Sequence of chain 1.N:
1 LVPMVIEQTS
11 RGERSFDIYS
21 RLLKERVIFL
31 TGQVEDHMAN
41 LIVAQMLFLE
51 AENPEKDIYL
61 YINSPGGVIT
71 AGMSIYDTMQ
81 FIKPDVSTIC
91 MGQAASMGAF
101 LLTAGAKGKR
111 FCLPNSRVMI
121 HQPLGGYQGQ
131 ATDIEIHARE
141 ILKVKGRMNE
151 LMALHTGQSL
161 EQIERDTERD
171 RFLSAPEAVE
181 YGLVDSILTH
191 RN

Binding-site contacts:
Ligand atom CD1 contacts residue PHE81 of chain 1.M at 3.4 Å (hydrophobic).
Ligand atom CZ contacts residue LEU113 of chain 1.N at 4.0 Å (hydrophobic).
Ligand atom CD2 contacts residue TYR61 of chain 1.N at 3.6 Å (hydrophobic).
Ligand atom C contacts residue ARG191 of chain 1.N at 4.0 Å.
Ligand atom O contacts residue LEU47 of chain 1.M at 3.6 Å (h-bond).
Ligand atom CA contacts residue ALA51 of chain 1.M at 3.8 Å (hydrophobic).
Ligand atom CE2 contacts residue LEU47 of chain 1.M at 3.9 Å (hydrophobic).
Ligand atom CD1 contacts residue GLU25 of chain 1.N at 3.6 Å.
Ligand atom CG1 contacts residue ALA51 of chain 1.M at 3.6 Å (hydrophobic).
Ligand atom C contacts residue TYR61 of chain 1.N at 3.3 Å (hydrophobic).
Ligand atom CA contacts residue TYR61 of chain 1.N at 3.0 Å (hydrophobic).
Ligand atom O contacts residue PRO54 of chain 1.M at 4.0 Å.
Ligand atom CG1 contacts residue ALA51 of chain 1.M at 3.7 Å (hydrophobic).
Ligand atom O contacts residue PHE81 of chain 1.M at 3.7 Å.
Ligand atom O contacts residue ALA51 of chain 1.M at 3.7 Å.
Ligand atom CA contacts residue TYR61 of chain 1.N at 3.8 Å (hydrophobic).
Ligand atom C contacts residue ARG191 of chain 1.N at 4.0 Å.
Ligand atom CA contacts residue TYR59 of chain 1.N at 4.0 Å (hydrophobic).
Ligand atom O contacts residue ARG191 of chain 1.N at 3.0 Å (salt-bridge).
Ligand atom CE2 contacts residue TYR61 of chain 1.N at 4.0 Å (hydrophobic).
Ligand atom CE1 contacts residue PHE81 of chain 1.M at 3.6 Å (hydrophobic).
Ligand atom N contacts residue TYR61 of chain 1.N at 2.6 Å (h-bond).
Ligand atom CD1 contacts residue ARG21 of chain 1.N at 3.6 Å.
Ligand atom C contacts residue PRO54 of chain 1.M at 3.5 Å (hydrophobic).
Ligand atom CG2 contacts residue ARG191 of chain 1.N at 4.0 Å.
Ligand atom O contacts residue ARG191 of chain 1.N at 3.4 Å (salt-bridge).
Ligand atom CE2 contacts residue MET91 of chain 1.N at 3.6 Å (hydrophobic).
Ligand atom CG2 contacts residue PHE48 of chain 1.M at 3.7 Å (hydrophobic).
Ligand atom CA contacts residue GLU25 of chain 1.N at 3.7 Å.
Ligand atom CB contacts residue ILE89 of chain 1.N at 3.7 Å (hydrophobic).
Ligand atom CA contacts residue ARG191 of chain 1.N at 3.9 Å.
Ligand atom CZ contacts residue THR78 of chain 1.M at 3.7 Å.
Ligand atom CB contacts residue TYR61 of chain 1.N at 3.8 Å (hydrophobic).
Ligand atom CB contacts residue LEU188 of chain 1.N at 3.9 Å (hydrophobic).
Ligand atom CA contacts residue ARG191 of chain 1.N at 4.0 Å.
Ligand atom CZ contacts residue LEU47 of chain 1.M at 3.9 Å (hydrophobic).
Ligand atom CG2 contacts residue LEU47 of chain 1.M at 3.4 Å (hydrophobic).
Ligand atom CG1 contacts residue GLU25 of chain 1.N at 3.9 Å.
Ligand atom O contacts residue ARG191 of chain 1.N at 3.0 Å (salt-bridge).
Ligand atom O contacts residue LYS83 of chain 1.M at 3.2 Å (salt-bridge).

This protein binds this small molecule.
Small molecule (SMILES): CC[C@H](C)[C@H](NC(=O)CN)C(=O)NCC(=O)N[C@@H](Cc1ccccc1)C(=O)NCC(=O)N[C@@H](C)C(=O)N[C@H](C(=O)N[C@H](C(=O)N[C@@H](C)C=O)C(C)C)[C@@H](C)O

Sequence of chain 1.M:
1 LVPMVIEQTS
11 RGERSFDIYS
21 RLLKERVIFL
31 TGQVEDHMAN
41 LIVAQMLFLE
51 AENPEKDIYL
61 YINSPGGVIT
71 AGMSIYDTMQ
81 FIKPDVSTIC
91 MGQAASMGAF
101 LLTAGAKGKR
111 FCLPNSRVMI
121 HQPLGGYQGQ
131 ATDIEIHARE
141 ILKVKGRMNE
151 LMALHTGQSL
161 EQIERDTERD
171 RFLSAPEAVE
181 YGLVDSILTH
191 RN